Sequence of chain 1.B:
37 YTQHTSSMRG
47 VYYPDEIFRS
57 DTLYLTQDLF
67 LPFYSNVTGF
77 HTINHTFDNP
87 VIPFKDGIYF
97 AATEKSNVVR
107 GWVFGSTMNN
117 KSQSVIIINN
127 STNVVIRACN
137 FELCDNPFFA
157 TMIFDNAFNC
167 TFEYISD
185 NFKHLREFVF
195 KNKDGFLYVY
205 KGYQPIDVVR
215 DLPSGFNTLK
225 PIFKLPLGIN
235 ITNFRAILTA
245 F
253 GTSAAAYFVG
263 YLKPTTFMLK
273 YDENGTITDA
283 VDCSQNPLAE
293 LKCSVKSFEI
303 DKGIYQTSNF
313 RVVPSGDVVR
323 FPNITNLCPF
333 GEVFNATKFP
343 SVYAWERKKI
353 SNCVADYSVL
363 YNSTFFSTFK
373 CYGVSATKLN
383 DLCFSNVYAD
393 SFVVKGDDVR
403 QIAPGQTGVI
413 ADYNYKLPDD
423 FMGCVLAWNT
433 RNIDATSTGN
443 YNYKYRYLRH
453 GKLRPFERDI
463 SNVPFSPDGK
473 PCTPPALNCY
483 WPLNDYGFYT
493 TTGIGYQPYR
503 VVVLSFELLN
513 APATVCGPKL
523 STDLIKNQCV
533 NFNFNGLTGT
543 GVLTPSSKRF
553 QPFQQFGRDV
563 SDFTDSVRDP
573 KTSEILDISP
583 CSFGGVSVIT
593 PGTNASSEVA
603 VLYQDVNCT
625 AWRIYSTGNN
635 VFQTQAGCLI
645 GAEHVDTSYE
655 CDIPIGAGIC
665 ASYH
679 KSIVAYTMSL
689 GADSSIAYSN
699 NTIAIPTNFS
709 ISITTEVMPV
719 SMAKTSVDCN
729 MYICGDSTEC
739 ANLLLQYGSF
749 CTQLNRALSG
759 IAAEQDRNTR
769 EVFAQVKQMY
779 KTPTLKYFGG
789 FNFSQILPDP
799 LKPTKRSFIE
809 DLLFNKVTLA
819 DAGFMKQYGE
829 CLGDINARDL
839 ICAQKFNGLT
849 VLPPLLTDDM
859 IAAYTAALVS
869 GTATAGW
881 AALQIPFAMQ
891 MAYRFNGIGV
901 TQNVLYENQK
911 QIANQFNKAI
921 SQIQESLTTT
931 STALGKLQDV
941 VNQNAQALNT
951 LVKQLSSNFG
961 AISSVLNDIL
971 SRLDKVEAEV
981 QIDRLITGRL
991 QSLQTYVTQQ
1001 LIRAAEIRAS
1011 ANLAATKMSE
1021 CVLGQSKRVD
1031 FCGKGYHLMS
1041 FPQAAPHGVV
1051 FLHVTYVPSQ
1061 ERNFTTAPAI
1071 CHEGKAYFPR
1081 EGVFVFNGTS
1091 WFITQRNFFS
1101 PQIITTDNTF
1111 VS

The small molecule below binds the protein below.
Small molecule (SMILES): CC(=O)N[C@H]1[C@H](O[C@H]2[C@H](O)[C@@H](NC(C)=O)CO[C@@H]2CO)O[C@H](CO)[C@@H](O)[C@@H]1O

Sequence of chain 1.A:
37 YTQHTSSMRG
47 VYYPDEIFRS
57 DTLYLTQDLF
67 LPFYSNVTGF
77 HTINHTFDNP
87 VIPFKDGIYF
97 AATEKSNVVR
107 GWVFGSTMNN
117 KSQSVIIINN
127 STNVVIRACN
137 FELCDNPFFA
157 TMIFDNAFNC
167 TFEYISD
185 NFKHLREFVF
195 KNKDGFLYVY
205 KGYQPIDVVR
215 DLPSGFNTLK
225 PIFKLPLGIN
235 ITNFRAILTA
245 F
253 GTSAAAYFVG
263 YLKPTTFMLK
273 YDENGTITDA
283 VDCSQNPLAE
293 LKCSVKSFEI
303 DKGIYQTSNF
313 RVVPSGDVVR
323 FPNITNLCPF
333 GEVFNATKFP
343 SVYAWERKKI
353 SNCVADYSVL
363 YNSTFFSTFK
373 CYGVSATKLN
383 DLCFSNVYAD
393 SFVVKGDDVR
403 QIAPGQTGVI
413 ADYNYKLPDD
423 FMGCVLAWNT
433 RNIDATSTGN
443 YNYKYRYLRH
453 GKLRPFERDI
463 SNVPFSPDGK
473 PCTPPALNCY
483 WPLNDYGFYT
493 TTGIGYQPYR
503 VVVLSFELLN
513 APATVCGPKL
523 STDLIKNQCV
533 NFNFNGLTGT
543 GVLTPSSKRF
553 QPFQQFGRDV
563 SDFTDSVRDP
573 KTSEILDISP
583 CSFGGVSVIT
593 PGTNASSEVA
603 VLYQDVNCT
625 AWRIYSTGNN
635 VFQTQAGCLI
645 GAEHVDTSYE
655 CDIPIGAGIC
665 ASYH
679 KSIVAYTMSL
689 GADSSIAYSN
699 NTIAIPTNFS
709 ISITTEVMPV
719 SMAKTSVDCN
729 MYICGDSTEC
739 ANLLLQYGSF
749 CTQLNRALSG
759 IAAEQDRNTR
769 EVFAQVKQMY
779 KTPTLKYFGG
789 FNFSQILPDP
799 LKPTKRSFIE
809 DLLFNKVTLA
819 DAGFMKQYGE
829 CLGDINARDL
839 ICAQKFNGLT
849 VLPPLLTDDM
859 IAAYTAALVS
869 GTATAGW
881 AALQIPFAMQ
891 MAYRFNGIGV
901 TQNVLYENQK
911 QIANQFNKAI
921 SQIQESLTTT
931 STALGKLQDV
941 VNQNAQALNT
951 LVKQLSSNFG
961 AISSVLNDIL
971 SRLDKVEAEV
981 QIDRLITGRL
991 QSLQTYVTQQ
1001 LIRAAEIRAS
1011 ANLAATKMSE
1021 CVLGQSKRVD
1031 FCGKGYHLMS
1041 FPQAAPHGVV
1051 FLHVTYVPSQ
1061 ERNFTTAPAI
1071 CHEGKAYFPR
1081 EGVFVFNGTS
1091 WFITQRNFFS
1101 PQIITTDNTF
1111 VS

Binding-site contacts:
Ligand atom C5 contacts residue HIS452 of chain 1.B at 4.0 Å.
Ligand atom O7 contacts residue ARG451 of chain 1.B at 3.1 Å (salt-bridge).
Ligand atom C1 contacts residue THR236 of chain 1.A at 4.1 Å.
Ligand atom O5 contacts residue SER112 of chain 1.A at 4.2 Å.
Ligand atom C4 contacts residue ASN234 of chain 1.A at 4.2 Å.
Ligand atom O6 contacts residue THR236 of chain 1.A at 4.3 Å.
Ligand atom N2 contacts residue ASN234 of chain 1.A at 3.0 Å (h-bond).
Ligand atom C6 contacts residue HIS452 of chain 1.B at 3.5 Å.
Ligand atom C1 contacts residue ASN234 of chain 1.A at 1.4 Å.
Ligand atom C7 contacts residue ARG451 of chain 1.B at 4.3 Å.
Ligand atom C7 contacts residue ASN234 of chain 1.A at 3.7 Å.
Ligand atom C6 contacts residue GLY453 of chain 1.B at 4.1 Å.
Ligand atom O5 contacts residue THR236 of chain 1.A at 4.3 Å.
Ligand atom C8 contacts residue GLU459 of chain 1.B at 3.9 Å.
Ligand atom C2 contacts residue ASN234 of chain 1.A at 2.5 Å.
Ligand atom O5 contacts residue HIS452 of chain 1.B at 4.5 Å.
Ligand atom C5 contacts residue ASN234 of chain 1.A at 3.6 Å.
Ligand atom O7 contacts residue LYS454 of chain 1.B at 4.0 Å.
Ligand atom C7 contacts residue LYS454 of chain 1.B at 4.4 Å.
Ligand atom O7 contacts residue GLU459 of chain 1.B at 4.2 Å.
Ligand atom O5 contacts residue ASN234 of chain 1.A at 2.3 Å (h-bond).
Ligand atom O7 contacts residue ASN234 of chain 1.A at 4.0 Å.
Ligand atom C3 contacts residue ASN234 of chain 1.A at 3.8 Å.
Ligand atom O6 contacts residue HIS452 of chain 1.B at 3.8 Å.
Ligand atom O6 contacts residue SER112 of chain 1.A at 4.5 Å.
Ligand atom C8 contacts residue ARG456 of chain 1.B at 3.5 Å.
Ligand atom C8 contacts residue LYS454 of chain 1.B at 3.9 Å.
Ligand atom O6 contacts residue GLY453 of chain 1.B at 3.9 Å.
Ligand atom C8 contacts residue ASN234 of chain 1.A at 4.3 Å.
Ligand atom C7 contacts residue GLU459 of chain 1.B at 4.3 Å.
Ligand atom C5 contacts residue THR236 of chain 1.A at 4.4 Å.